Sequence of chain 1.J:
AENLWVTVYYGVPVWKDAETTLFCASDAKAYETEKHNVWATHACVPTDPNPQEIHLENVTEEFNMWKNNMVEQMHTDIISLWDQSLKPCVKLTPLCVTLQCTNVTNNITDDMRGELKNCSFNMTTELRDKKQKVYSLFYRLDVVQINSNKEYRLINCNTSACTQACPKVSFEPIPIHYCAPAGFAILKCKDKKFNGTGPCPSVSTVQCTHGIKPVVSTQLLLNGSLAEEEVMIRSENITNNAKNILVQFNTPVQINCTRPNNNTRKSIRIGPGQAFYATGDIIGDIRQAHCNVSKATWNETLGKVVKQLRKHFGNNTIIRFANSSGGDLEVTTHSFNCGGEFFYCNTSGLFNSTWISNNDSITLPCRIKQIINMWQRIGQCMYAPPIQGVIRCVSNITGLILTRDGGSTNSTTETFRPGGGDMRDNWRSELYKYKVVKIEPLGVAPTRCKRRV

Binding-site contacts:
Ligand atom C4 contacts residue ASN324 of chain 1.J at 3.8 Å.
Ligand atom O5 contacts residue ASN324 of chain 1.J at 2.0 Å (h-bond).
Ligand atom C1 contacts residue ASN324 of chain 1.J at 1.4 Å.
Ligand atom N2 contacts residue ASN324 of chain 1.J at 3.0 Å (h-bond).
Ligand atom C5 contacts residue ASN324 of chain 1.J at 3.4 Å.
Ligand atom C3 contacts residue ASN324 of chain 1.J at 3.5 Å.
Ligand atom C7 contacts residue ASN324 of chain 1.J at 3.2 Å.
Ligand atom O6 contacts residue LYS316 of chain 1.J at 4.0 Å.
Ligand atom C6 contacts residue ASN324 of chain 1.J at 4.3 Å.
Ligand atom O7 contacts residue ASN324 of chain 1.J at 2.9 Å (h-bond).
Ligand atom O6 contacts residue ASN324 of chain 1.J at 4.2 Å.
Ligand atom C2 contacts residue ASN324 of chain 1.J at 2.2 Å.

A small-molecule ligand and the protein it binds are described below.
Small molecule (SMILES): CC(=O)N[C@@H]1[C@@H](O)[C@H](O)[C@@H](CO)O[C@H]1O